Binding-site contacts:
Ligand atom C7 contacts residue ASN657 of chain 1.A at 3.1 Å.
Ligand atom C3 contacts residue ASN657 of chain 1.A at 3.8 Å.
Ligand atom O6 contacts residue ASN657 of chain 1.A at 4.2 Å.
Ligand atom O7 contacts residue ASN657 of chain 1.A at 2.9 Å (h-bond).
Ligand atom O5 contacts residue ASN657 of chain 1.A at 2.4 Å (h-bond).
Ligand atom C5 contacts residue ASN657 of chain 1.A at 3.7 Å.
Ligand atom C8 contacts residue ASN657 of chain 1.A at 4.3 Å.
Ligand atom N2 contacts residue ASN657 of chain 1.A at 2.9 Å (h-bond).
Ligand atom C2 contacts residue ASN657 of chain 1.A at 2.5 Å.
Ligand atom C4 contacts residue ASN657 of chain 1.A at 4.2 Å.
Ligand atom C1 contacts residue ASN657 of chain 1.A at 1.4 Å.

Sequence of chain 1.A:
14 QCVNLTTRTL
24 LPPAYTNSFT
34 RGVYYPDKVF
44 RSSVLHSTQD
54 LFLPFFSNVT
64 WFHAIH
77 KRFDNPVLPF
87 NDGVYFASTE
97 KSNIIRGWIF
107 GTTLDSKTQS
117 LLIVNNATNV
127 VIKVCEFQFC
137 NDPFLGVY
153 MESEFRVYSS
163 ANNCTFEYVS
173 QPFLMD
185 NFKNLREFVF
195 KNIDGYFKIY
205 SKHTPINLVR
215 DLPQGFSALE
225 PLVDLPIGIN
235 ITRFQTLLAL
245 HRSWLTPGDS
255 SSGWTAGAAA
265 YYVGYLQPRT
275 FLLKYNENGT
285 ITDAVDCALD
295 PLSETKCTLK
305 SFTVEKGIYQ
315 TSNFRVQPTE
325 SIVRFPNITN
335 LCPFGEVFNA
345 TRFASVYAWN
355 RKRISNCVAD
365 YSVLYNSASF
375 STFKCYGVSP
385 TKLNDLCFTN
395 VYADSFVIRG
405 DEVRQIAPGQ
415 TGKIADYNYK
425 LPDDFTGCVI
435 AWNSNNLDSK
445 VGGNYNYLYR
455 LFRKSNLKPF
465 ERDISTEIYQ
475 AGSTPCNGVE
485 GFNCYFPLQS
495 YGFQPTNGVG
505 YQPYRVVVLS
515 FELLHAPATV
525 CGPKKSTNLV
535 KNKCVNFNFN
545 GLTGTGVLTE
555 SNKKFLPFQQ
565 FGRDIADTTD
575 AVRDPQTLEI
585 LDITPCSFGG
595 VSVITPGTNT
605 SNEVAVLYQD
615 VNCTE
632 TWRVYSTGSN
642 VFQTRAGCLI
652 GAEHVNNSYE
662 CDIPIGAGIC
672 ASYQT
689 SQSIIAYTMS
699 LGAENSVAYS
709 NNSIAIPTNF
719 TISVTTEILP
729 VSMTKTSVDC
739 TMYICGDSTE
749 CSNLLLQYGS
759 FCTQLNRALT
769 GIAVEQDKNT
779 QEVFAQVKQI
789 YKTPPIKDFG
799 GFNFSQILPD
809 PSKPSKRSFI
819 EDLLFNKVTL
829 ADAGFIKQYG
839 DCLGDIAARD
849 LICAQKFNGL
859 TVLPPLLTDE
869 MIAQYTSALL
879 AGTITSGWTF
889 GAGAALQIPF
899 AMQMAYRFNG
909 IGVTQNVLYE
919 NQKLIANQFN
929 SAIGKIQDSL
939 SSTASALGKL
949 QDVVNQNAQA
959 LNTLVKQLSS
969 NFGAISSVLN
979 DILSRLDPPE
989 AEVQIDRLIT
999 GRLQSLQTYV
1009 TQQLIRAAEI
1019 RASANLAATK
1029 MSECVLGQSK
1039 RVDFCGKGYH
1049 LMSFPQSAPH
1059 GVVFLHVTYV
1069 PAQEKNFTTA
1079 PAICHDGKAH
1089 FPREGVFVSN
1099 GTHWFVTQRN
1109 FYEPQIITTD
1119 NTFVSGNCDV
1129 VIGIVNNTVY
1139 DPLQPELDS

The small molecule below binds the protein below.
Small molecule (SMILES): CC(=O)N[C@@H]1[C@@H](O)[C@H](O)[C@@H](CO)O[C@H]1O